Binding-site contacts:
Ligand atom O5 contacts residue THR156 of chain 1.F at 4.3 Å.
Ligand atom O1 contacts residue ASN154 of chain 1.F at 2.5 Å.
Ligand atom C1 contacts residue ASN154 of chain 1.F at 3.1 Å.
Ligand atom C5 contacts residue ASN154 of chain 1.F at 3.8 Å.
Ligand atom C6 contacts residue GLU147 of chain 1.F at 4.0 Å.
Ligand atom C7 contacts residue GLU150 of chain 1.F at 4.4 Å.
Ligand atom O5 contacts residue GLU150 of chain 1.F at 4.2 Å.
Ligand atom O7 contacts residue GLU150 of chain 1.F at 3.7 Å.
Ligand atom O5 contacts residue ASN154 of chain 1.F at 2.5 Å (h-bond).
Ligand atom O6 contacts residue ASN154 of chain 1.F at 4.2 Å.
Ligand atom O1 contacts residue GLU150 of chain 1.F at 3.4 Å (salt-bridge).
Ligand atom C1 contacts residue GLU150 of chain 1.F at 4.5 Å.
Ligand atom O6 contacts residue GLU147 of chain 1.F at 2.6 Å (salt-bridge).
Ligand atom C2 contacts residue ASN154 of chain 1.F at 4.4 Å.
Ligand atom C8 contacts residue ASN154 of chain 1.F at 4.0 Å.
Ligand atom C5 contacts residue THR156 of chain 1.F at 4.4 Å.
Ligand atom C6 contacts residue THR156 of chain 1.F at 4.0 Å.
Ligand atom C6 contacts residue ASN154 of chain 1.F at 4.0 Å.

The protein below binds the small molecule below.
Small molecule (SMILES): CC(=O)N[C@@H]1[C@@H](O)[C@H](O)[C@@H](CO)O[C@H]1O

Sequence of chain 1.F:
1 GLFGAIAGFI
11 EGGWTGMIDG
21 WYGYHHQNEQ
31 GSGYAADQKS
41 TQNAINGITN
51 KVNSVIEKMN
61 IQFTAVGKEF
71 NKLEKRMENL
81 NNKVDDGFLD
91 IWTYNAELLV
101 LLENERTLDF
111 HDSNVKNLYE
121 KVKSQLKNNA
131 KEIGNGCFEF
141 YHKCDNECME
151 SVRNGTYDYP